This small molecule binds to this protein.
Small molecule (SMILES): Oc1ccc(C(=C2CCC(CF)CC2)c2ccc(O)cc2)cc1

Sequence of chain 1.A:
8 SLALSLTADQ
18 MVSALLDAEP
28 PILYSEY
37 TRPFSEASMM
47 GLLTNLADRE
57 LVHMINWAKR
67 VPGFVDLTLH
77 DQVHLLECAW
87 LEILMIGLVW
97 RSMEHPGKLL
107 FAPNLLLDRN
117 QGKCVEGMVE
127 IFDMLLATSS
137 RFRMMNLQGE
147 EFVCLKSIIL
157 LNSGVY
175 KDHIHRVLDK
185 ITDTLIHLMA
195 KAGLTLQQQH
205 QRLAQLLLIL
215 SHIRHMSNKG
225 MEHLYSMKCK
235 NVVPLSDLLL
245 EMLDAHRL

Binding-site contacts:
Ligand atom C09 contacts residue LEU228 of chain 1.A at 3.7 Å (hydrophobic).
Ligand atom C09 contacts residue ALA53 of chain 1.A at 3.5 Å (hydrophobic).
Ligand atom C05 contacts residue PHE107 of chain 1.A at 4.0 Å (hydrophobic).
Ligand atom O11 contacts residue LEU228 of chain 1.A at 4.0 Å.
Ligand atom C12 contacts residue LEU228 of chain 1.A at 3.4 Å (hydrophobic).
Ligand atom C08 contacts residue LEU87 of chain 1.A at 4.1 Å (hydrophobic).
Ligand atom C10 contacts residue THR50 of chain 1.A at 3.7 Å.
Ligand atom F19 contacts residue MET124 of chain 1.A at 2.4 Å.
Ligand atom O11 contacts residue LEU243 of chain 1.A at 3.8 Å.
Ligand atom O11 contacts residue LEU239 of chain 1.A at 3.8 Å.
Ligand atom C13 contacts residue MET46 of chain 1.A at 4.0 Å (hydrophobic).
Ligand atom O01 contacts residue ARG97 of chain 1.A at 3.2 Å (salt-bridge).
Ligand atom O11 contacts residue THR50 of chain 1.A at 2.9 Å (h-bond).
Ligand atom C10 contacts residue LEU228 of chain 1.A at 3.6 Å (hydrophobic).
Ligand atom C13 contacts residue LEU228 of chain 1.A at 3.8 Å (hydrophobic).
Ligand atom C23 contacts residue PHE107 of chain 1.A at 3.9 Å (hydrophobic).
Ligand atom C13 contacts residue LEU49 of chain 1.A at 3.6 Å (hydrophobic).
Ligand atom C04 contacts residue LEU90 of chain 1.A at 4.0 Å (hydrophobic).
Ligand atom C12 contacts residue THR50 of chain 1.A at 3.7 Å.
Ligand atom C16 contacts residue PHE107 of chain 1.A at 4.1 Å (hydrophobic).
Ligand atom C22 contacts residue PHE107 of chain 1.A at 4.0 Å (hydrophobic).
Ligand atom C18 contacts residue ILE127 of chain 1.A at 3.6 Å (hydrophobic).
Ligand atom C02 contacts residue GLU56 of chain 1.A at 3.3 Å.
Ligand atom C08 contacts residue LEU228 of chain 1.A at 3.9 Å (hydrophobic).
Ligand atom C22 contacts residue LEU49 of chain 1.A at 4.1 Å (hydrophobic).
Ligand atom C03 contacts residue LEU90 of chain 1.A at 3.3 Å (hydrophobic).
Ligand atom C12 contacts residue LEU49 of chain 1.A at 3.9 Å (hydrophobic).
Ligand atom C02 contacts residue PHE107 of chain 1.A at 4.1 Å (hydrophobic).
Ligand atom F19 contacts residue PHE128 of chain 1.A at 3.4 Å.
Ligand atom O01 contacts residue LEU90 of chain 1.A at 3.7 Å.
Ligand atom C16 contacts residue LEU131 of chain 1.A at 3.9 Å (hydrophobic).
Ligand atom O01 contacts residue GLU56 of chain 1.A at 2.6 Å (salt-bridge).
Ligand atom C23 contacts residue GLU56 of chain 1.A at 3.4 Å.
Ligand atom C22 contacts residue ALA53 of chain 1.A at 4.0 Å (hydrophobic).
Ligand atom C08 contacts residue ALA53 of chain 1.A at 3.7 Å (hydrophobic).
Ligand atom C02 contacts residue LEU90 of chain 1.A at 4.0 Å (hydrophobic).
Ligand atom C15 contacts residue MET91 of chain 1.A at 4.1 Å (hydrophobic).
Ligand atom C18 contacts residue MET124 of chain 1.A at 3.6 Å (hydrophobic).
Ligand atom C12 contacts residue MET46 of chain 1.A at 3.7 Å (hydrophobic).
Ligand atom C15 contacts residue PHE107 of chain 1.A at 4.0 Å (hydrophobic).